Binding-site contacts:
Ligand atom P8 contacts residue GLU29 of chain 1.A at 3.9 Å.
Ligand atom C2 contacts residue TYR113 of chain 1.A at 3.9 Å (hydrophobic).
Ligand atom O27 contacts residue LYS112 of chain 1.A at 3.1 Å (salt-bridge).
Ligand atom N14 contacts residue VAL17 of chain 1.A at 2.9 Å (h-bond).
Ligand atom C10 contacts residue LEU30 of chain 1.A at 3.3 Å (hydrophobic).
Ligand atom C2 contacts residue ARG140 of chain 1.A at 3.6 Å.
Ligand atom O26 contacts residue GLU29 of chain 1.A at 3.5 Å (salt-bridge).
Ligand atom C6 contacts residue ALA24 of chain 1.A at 3.9 Å (hydrophobic).
Ligand atom P8 contacts residue TYR113 of chain 1.A at 3.5 Å.
Ligand atom C12 contacts residue THR31 of chain 1.A at 3.8 Å.
Ligand atom N13 contacts residue GLY21 of chain 1.A at 3.4 Å.
Ligand atom C20 contacts residue MET177 of chain 1.A at 3.9 Å (hydrophobic).
Ligand atom P8 contacts residue THR27 of chain 1.A at 3.6 Å.
Ligand atom C9 contacts residue LEU30 of chain 1.A at 3.5 Å (hydrophobic).
Ligand atom C3 contacts residue ARG140 of chain 1.A at 3.6 Å.
Ligand atom P8 contacts residue GLY28 of chain 1.A at 3.7 Å.
Ligand atom N14 contacts residue GLY21 of chain 1.A at 3.4 Å.
Ligand atom C6 contacts residue LEU30 of chain 1.A at 3.9 Å (hydrophobic).
Ligand atom S11 contacts residue MET177 of chain 1.A at 3.8 Å.
Ligand atom N13 contacts residue LEU30 of chain 1.A at 3.6 Å.
Ligand atom O27 contacts residue GLY26 of chain 1.A at 3.8 Å.
Ligand atom S11 contacts residue GLU20 of chain 1.A at 3.6 Å.
Ligand atom O26 contacts residue THR27 of chain 1.A at 3.3 Å (h-bond).
Ligand atom C52 contacts residue LEU30 of chain 1.A at 3.6 Å (hydrophobic).
Ligand atom O28 contacts residue LEU30 of chain 1.A at 2.8 Å (h-bond).
Ligand atom O28 contacts residue TYR113 of chain 1.A at 2.6 Å (h-bond).
Ligand atom C12 contacts residue VAL17 of chain 1.A at 3.9 Å (hydrophobic).
Ligand atom C3 contacts residue ALA24 of chain 1.A at 3.9 Å (hydrophobic).
Ligand atom C6 contacts residue TYR113 of chain 1.A at 3.6 Å (hydrophobic).
Ligand atom C52 contacts residue ALA24 of chain 1.A at 3.6 Å (hydrophobic).
Ligand atom O26 contacts residue GLY26 of chain 1.A at 3.7 Å.
Ligand atom C4 contacts residue ALA24 of chain 1.A at 3.6 Å (hydrophobic).
Ligand atom O18 contacts residue TYR113 of chain 1.A at 3.3 Å (h-bond).
Ligand atom O26 contacts residue GLY28 of chain 1.A at 2.7 Å (h-bond).
Ligand atom N14 contacts residue THR31 of chain 1.A at 2.9 Å (h-bond).
Ligand atom O27 contacts residue GLY28 of chain 1.A at 3.6 Å.
Ligand atom O28 contacts residue GLU29 of chain 1.A at 3.5 Å (salt-bridge).
Ligand atom C1 contacts residue TYR113 of chain 1.A at 3.3 Å (hydrophobic).
Ligand atom O27 contacts residue THR27 of chain 1.A at 2.5 Å (h-bond).
Ligand atom C12 contacts residue GLY21 of chain 1.A at 3.3 Å.

Sequence of chain 1.A:
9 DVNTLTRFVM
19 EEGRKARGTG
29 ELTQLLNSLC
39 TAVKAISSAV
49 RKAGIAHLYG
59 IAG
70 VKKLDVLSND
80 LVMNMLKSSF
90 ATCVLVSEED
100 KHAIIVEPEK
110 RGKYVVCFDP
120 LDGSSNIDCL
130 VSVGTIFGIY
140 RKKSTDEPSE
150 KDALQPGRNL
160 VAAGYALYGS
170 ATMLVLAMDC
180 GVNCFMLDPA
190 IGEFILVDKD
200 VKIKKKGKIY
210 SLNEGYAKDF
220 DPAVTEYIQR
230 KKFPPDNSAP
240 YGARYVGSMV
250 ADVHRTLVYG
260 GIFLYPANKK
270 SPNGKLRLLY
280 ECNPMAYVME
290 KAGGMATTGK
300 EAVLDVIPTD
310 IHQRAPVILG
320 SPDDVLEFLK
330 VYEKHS

This protein binds this small molecule.
Small molecule (SMILES): Nc1nc2c(s1)CCc1ccc(OP(=O)(O)O)cc1-2